Sequence of chain 1.A:
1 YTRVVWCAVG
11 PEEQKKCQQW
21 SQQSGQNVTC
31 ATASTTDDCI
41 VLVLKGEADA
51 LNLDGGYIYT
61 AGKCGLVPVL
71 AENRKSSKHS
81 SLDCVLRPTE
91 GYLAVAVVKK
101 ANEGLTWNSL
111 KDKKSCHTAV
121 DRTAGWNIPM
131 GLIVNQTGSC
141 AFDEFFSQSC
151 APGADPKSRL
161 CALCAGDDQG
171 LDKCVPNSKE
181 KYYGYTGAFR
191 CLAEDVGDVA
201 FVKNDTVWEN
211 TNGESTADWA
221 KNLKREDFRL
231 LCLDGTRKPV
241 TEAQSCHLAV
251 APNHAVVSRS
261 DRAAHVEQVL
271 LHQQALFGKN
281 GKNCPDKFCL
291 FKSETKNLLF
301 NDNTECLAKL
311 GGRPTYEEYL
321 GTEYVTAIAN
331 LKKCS

This protein binds this small molecule.
Small molecule (SMILES): OCCC[C@H](O)CO

Binding-site contacts:
Ligand atom C13 contacts residue GLY321 of chain 1.A at 3.4 Å.
Ligand atom O1 contacts residue THR322 of chain 1.A at 2.8 Å (h-bond).
Ligand atom O7 contacts residue THR322 of chain 1.A at 3.2 Å (h-bond).
Ligand atom C11 contacts residue THR322 of chain 1.A at 3.2 Å.
Ligand atom C13 contacts residue THR322 of chain 1.A at 3.4 Å.
Ligand atom O1 contacts residue GLY321 of chain 1.A at 3.5 Å.
Ligand atom O7 contacts residue GLY321 of chain 1.A at 3.6 Å.
Ligand atom O7 contacts residue GLU323 of chain 1.A at 3.4 Å (salt-bridge).
Ligand atom C11 contacts residue GLY321 of chain 1.A at 4.0 Å.